The protein below binds the small molecule below.
Small molecule (SMILES): Cc1cc(CCCCCCCOc2ccc(C3=NCCO3)cc2)on1

Binding-site contacts:
Ligand atom O1 contacts residue PHE233 of chain 1.A at 3.1 Å.
Ligand atom C5B contacts residue ILE113 of chain 1.A at 3.5 Å (hydrophobic).
Ligand atom N2 contacts residue PHE233 of chain 1.A at 3.7 Å.
Ligand atom C5C contacts residue PHE135 of chain 1.A at 3.5 Å (hydrophobic).
Ligand atom O1A contacts residue TRP203 of chain 1.A at 3.3 Å.
Ligand atom C5 contacts residue PHE233 of chain 1.A at 4.0 Å (hydrophobic).
Ligand atom N3A contacts residue ASP112 of chain 1.A at 2.5 Å (salt-bridge).
Ligand atom C31 contacts residue PRO177 of chain 1.A at 3.9 Å (hydrophobic).
Ligand atom C4 contacts residue ILE24 of chain 1.C at 4.0 Å (hydrophobic).
Ligand atom C5B contacts residue ILE111 of chain 1.A at 3.9 Å (hydrophobic).
Ligand atom C2A contacts residue TRP203 of chain 1.A at 3.6 Å (hydrophobic).
Ligand atom C5C contacts residue ILE111 of chain 1.A at 3.8 Å (hydrophobic).
Ligand atom C31 contacts residue ILE24 of chain 1.C at 3.6 Å (hydrophobic).
Ligand atom C3B contacts residue ASN228 of chain 1.A at 4.0 Å.
Ligand atom C5A contacts residue ASN228 of chain 1.A at 4.0 Å.
Ligand atom C3B contacts residue TRP203 of chain 1.A at 3.1 Å (hydrophobic).
Ligand atom C4B contacts residue ILE113 of chain 1.A at 4.0 Å (hydrophobic).
Ligand atom C4B contacts residue TRP203 of chain 1.A at 3.5 Å (hydrophobic).
Ligand atom C2B contacts residue TRP203 of chain 1.A at 4.0 Å (hydrophobic).
Ligand atom C5B contacts residue ASP112 of chain 1.A at 4.0 Å.
Ligand atom N2 contacts residue PHE155 of chain 1.A at 3.5 Å.
Ligand atom N3A contacts residue THR114 of chain 1.A at 4.0 Å.
Ligand atom C2C contacts residue VAL192 of chain 1.A at 3.7 Å (hydrophobic).
Ligand atom C4C contacts residue PHE135 of chain 1.A at 3.8 Å (hydrophobic).
Ligand atom C5A contacts residue ASP112 of chain 1.A at 4.0 Å.
Ligand atom C5 contacts residue PHE155 of chain 1.A at 3.9 Å (hydrophobic).
Ligand atom C2B contacts residue TYR201 of chain 1.A at 3.5 Å (hydrophobic).
Ligand atom C4A contacts residue ASP112 of chain 1.A at 2.6 Å.
Ligand atom C31 contacts residue VAL179 of chain 1.A at 3.3 Å (hydrophobic).
Ligand atom C3C contacts residue PHE135 of chain 1.A at 3.8 Å (hydrophobic).
Ligand atom C2A contacts residue ASP112 of chain 1.A at 3.8 Å.
Ligand atom O1A contacts residue ASN228 of chain 1.A at 3.7 Å.
Ligand atom O1B contacts residue TYR201 of chain 1.A at 3.4 Å.
Ligand atom O1 contacts residue PHE155 of chain 1.A at 3.4 Å.
Ligand atom N3A contacts residue ILE113 of chain 1.A at 3.8 Å.
Ligand atom C2C contacts residue PHE155 of chain 1.A at 3.9 Å (hydrophobic).
Ligand atom C6B contacts residue ILE113 of chain 1.A at 4.0 Å (hydrophobic).
Ligand atom C4A contacts residue THR114 of chain 1.A at 3.5 Å.
Ligand atom C6C contacts residue TYR201 of chain 1.A at 3.9 Å (hydrophobic).
Ligand atom C4C contacts residue VAL192 of chain 1.A at 3.5 Å (hydrophobic).

Sequence of chain 1.A:
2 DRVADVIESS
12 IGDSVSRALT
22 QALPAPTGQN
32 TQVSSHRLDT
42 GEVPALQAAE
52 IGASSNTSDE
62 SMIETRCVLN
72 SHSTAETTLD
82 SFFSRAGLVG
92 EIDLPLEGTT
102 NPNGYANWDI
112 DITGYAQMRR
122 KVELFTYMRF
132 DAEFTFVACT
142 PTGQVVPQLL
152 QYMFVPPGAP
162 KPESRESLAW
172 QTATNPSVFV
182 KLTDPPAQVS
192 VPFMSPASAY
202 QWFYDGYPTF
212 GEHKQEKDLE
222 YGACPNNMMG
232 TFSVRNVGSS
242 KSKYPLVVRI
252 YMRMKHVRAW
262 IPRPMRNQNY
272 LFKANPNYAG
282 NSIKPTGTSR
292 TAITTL

Sequence of chain 2.C:
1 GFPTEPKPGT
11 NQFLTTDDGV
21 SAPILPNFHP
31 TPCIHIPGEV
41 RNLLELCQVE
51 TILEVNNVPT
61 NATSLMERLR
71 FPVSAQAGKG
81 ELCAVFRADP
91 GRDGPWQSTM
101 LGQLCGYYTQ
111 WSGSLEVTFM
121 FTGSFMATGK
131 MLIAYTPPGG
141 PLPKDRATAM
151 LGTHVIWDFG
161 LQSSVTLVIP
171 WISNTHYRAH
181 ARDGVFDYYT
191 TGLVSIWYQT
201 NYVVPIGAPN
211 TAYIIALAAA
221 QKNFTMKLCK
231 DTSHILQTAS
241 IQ

Sequence of chain 1.C:
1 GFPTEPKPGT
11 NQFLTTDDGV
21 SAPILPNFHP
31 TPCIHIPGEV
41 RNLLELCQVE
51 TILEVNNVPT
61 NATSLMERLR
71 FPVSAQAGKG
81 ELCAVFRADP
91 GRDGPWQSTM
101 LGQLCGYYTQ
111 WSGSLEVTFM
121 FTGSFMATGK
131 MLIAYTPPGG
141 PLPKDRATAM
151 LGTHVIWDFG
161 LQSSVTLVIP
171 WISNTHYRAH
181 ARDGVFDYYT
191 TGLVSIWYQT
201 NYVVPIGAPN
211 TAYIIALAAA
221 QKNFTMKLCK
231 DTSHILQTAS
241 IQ